A protein and the small-molecule ligand that binds it are described below.
Small molecule (SMILES): COc1c(C)c2c(c(O)c1CCO[P](=O)(O)C[P](=O)(O)OC[C@H]1O[C@@H](n3cnc4c(N)ncnc43)[C@H](O)[C@@H]1O)C(=O)OC2

Binding-site contacts:
Ligand atom C34 contacts residue SER275 of chain 4.B at 3.3 Å.
Ligand atom C34 contacts residue SER276 of chain 4.B at 3.4 Å.
Ligand atom C26 contacts residue GLN469 of chain 1.B at 3.5 Å.
Ligand atom C52 contacts residue ARG322 of chain 4.B at 3.5 Å.
Ligand atom C13 contacts residue PHE282 of chain 4.B at 3.1 Å (hydrophobic).
Ligand atom O44 contacts residue SER275 of chain 4.B at 3.0 Å (h-bond).
Ligand atom N12 contacts residue PHE282 of chain 4.B at 3.5 Å.
Ligand atom P35 contacts residue SER276 of chain 4.B at 3.6 Å.
Ligand atom O50 contacts residue GLY326 of chain 4.B at 3.3 Å (h-bond).
Ligand atom O43 contacts residue GLY326 of chain 4.B at 3.2 Å (h-bond).
Ligand atom C49 contacts residue ASN303 of chain 4.B at 3.4 Å.
Ligand atom C42 contacts residue GLY326 of chain 4.B at 3.6 Å.
Ligand atom N15 contacts residue THR252 of chain 4.B at 3.6 Å (h-bond).
Ligand atom O50 contacts residue GLY324 of chain 4.B at 3.3 Å (h-bond).
Ligand atom N11 contacts residue THR252 of chain 4.B at 3.5 Å (h-bond).
Ligand atom O43 contacts residue CYS331 of chain 4.B at 2.9 Å (h-bond).
Ligand atom O51 contacts residue ASP274 of chain 4.B at 3.6 Å.
Ligand atom C41 contacts residue SER276 of chain 4.B at 3.5 Å.
Ligand atom O31 contacts residue THR333 of chain 4.B at 3.0 Å (h-bond).
Ligand atom C14 contacts residue PHE282 of chain 4.B at 3.5 Å (hydrophobic).
Ligand atom O44 contacts residue ASP274 of chain 4.B at 3.6 Å.
Ligand atom C40 contacts residue RVP1 of chain 4.G at 3.5 Å.
Ligand atom C49 contacts residue RVP1 of chain 4.G at 3.6 Å.
Ligand atom O25 contacts residue GLN469 of chain 1.B at 2.7 Å (h-bond).
Ligand atom C52 contacts residue ASN303 of chain 4.B at 3.4 Å.
Ligand atom C40 contacts residue SER276 of chain 4.B at 3.5 Å.
Ligand atom O30 contacts residue SER276 of chain 4.B at 2.6 Å (h-bond).
Ligand atom C53 contacts residue ASP274 of chain 4.B at 3.5 Å.
Ligand atom O50 contacts residue MET325 of chain 4.B at 3.3 Å.
Ligand atom C42 contacts residue CYS331 of chain 4.B at 3.6 Å (hydrophobic).
Ligand atom N15 contacts residue PHE282 of chain 4.B at 3.5 Å.
Ligand atom N11 contacts residue PHE282 of chain 4.B at 2.9 Å.
Ligand atom O43 contacts residue THR333 of chain 4.B at 2.9 Å (h-bond).
Ligand atom C49 contacts residue GLY324 of chain 4.B at 3.3 Å.
Ligand atom O31 contacts residue GLN441 of chain 4.B at 3.1 Å (h-bond).
Ligand atom O36 contacts residue SER276 of chain 4.B at 3.6 Å (h-bond).
Ligand atom C52 contacts residue SER275 of chain 4.B at 3.5 Å.
Ligand atom O29 contacts residue ASP274 of chain 4.B at 3.6 Å (salt-bridge).
Ligand atom C52 contacts residue RVP1 of chain 4.G at 3.3 Å.
Ligand atom O31 contacts residue RVP1 of chain 4.G at 3.1 Å (h-bond).

Sequence of chain 4.B:
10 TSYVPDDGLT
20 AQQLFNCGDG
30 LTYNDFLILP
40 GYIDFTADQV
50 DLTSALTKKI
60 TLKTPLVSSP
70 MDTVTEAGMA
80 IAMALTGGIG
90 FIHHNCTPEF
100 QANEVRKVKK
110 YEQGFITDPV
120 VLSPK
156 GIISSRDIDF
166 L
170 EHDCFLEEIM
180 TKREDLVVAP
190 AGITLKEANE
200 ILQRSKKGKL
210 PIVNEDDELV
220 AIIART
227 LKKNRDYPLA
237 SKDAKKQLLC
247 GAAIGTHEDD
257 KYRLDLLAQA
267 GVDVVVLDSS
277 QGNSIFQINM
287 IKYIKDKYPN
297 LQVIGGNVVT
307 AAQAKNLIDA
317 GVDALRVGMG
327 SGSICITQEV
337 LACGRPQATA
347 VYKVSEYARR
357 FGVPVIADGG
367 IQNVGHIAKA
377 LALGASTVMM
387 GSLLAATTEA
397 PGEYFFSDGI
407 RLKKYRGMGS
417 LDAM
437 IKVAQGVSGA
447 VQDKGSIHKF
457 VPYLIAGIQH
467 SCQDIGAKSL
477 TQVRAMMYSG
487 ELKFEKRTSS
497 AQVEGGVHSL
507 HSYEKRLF

Sequence of chain 1.B:
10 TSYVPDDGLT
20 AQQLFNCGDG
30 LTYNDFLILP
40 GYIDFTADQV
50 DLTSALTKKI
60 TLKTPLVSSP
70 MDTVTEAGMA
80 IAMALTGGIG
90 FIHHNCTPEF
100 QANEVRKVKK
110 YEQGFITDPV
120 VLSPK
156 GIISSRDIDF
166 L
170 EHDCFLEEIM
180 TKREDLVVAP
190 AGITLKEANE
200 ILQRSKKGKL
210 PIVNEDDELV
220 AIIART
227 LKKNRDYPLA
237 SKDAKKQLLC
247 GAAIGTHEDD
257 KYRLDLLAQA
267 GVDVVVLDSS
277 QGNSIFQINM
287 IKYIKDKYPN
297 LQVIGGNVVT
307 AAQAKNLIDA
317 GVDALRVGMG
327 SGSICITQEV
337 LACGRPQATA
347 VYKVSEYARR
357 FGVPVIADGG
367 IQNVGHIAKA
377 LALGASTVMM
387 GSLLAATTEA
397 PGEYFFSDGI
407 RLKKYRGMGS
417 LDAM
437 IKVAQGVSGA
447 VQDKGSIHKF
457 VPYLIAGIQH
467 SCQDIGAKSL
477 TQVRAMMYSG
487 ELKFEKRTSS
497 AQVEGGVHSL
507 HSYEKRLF